Binding-site contacts:
Ligand atom C2 contacts residue ZN1 of chain 1.B at 2.6 Å.
Ligand atom O3 contacts residue HIS295 of chain 1.A at 3.3 Å (h-bond).
Ligand atom C6 contacts residue TYR419 of chain 1.A at 3.0 Å (hydrophobic).
Ligand atom C3 contacts residue TYR35 of chain 1.A at 3.5 Å (hydrophobic).
Ligand atom O2 contacts residue HIS295 of chain 1.A at 3.1 Å (h-bond).
Ligand atom O2 contacts residue TYR35 of chain 1.A at 2.9 Å (h-bond).
Ligand atom O3 contacts residue ZN1 of chain 1.B at 2.1 Å.
Ligand atom O6 contacts residue SER119 of chain 1.A at 3.8 Å.
Ligand atom C6 contacts residue SER119 of chain 1.A at 3.8 Å.
Ligand atom O3 contacts residue TYR35 of chain 1.A at 3.7 Å.
Ligand atom C3 contacts residue HIS155 of chain 1.A at 3.2 Å.
Ligand atom O6 contacts residue TYR116 of chain 1.A at 3.0 Å (h-bond).
Ligand atom O3 contacts residue HIS337 of chain 1.A at 3.9 Å.
Ligand atom C4 contacts residue TYR116 of chain 1.A at 3.8 Å (hydrophobic).
Ligand atom C4 contacts residue ZN1 of chain 1.B at 4.1 Å.
Ligand atom C1 contacts residue ZN1 of chain 1.B at 3.9 Å.
Ligand atom O2 contacts residue TYR414 of chain 1.A at 2.9 Å (h-bond).
Ligand atom C2 contacts residue HIS295 of chain 1.A at 3.7 Å.
Ligand atom C5 contacts residue TYR116 of chain 1.A at 3.8 Å (hydrophobic).
Ligand atom C2 contacts residue TYR414 of chain 1.A at 3.3 Å (hydrophobic).
Ligand atom O6 contacts residue MET120 of chain 1.A at 3.0 Å.
Ligand atom C4 contacts residue HIS155 of chain 1.A at 3.5 Å.
Ligand atom C6 contacts residue MET120 of chain 1.A at 3.9 Å (hydrophobic).
Ligand atom O3 contacts residue PHE294 of chain 1.A at 3.7 Å.
Ligand atom O5 contacts residue TYR419 of chain 1.A at 3.4 Å.
Ligand atom O2 contacts residue HIS215 of chain 1.A at 3.9 Å.
Ligand atom C3 contacts residue HIS215 of chain 1.A at 4.0 Å.
Ligand atom C3 contacts residue HIS295 of chain 1.A at 3.8 Å.
Ligand atom C3 contacts residue ZN1 of chain 1.B at 2.7 Å.
Ligand atom C2 contacts residue HIS337 of chain 1.A at 3.7 Å.
Ligand atom O3 contacts residue HIS155 of chain 1.A at 2.7 Å (h-bond).
Ligand atom O3 contacts residue HIS215 of chain 1.A at 2.8 Å (h-bond).
Ligand atom C1 contacts residue TYR35 of chain 1.A at 3.3 Å (hydrophobic).
Ligand atom C2 contacts residue TYR35 of chain 1.A at 3.0 Å (hydrophobic).
Ligand atom O2 contacts residue ZN1 of chain 1.B at 1.8 Å.
Ligand atom C5 contacts residue TYR419 of chain 1.A at 3.9 Å (hydrophobic).
Ligand atom C1 contacts residue TYR414 of chain 1.A at 3.1 Å (hydrophobic).
Ligand atom O6 contacts residue TYR419 of chain 1.A at 2.4 Å (h-bond).
Ligand atom O2 contacts residue HIS337 of chain 1.A at 2.5 Å (h-bond).
Ligand atom C6 contacts residue TYR116 of chain 1.A at 3.2 Å (hydrophobic).

Sequence of chain 1.A:
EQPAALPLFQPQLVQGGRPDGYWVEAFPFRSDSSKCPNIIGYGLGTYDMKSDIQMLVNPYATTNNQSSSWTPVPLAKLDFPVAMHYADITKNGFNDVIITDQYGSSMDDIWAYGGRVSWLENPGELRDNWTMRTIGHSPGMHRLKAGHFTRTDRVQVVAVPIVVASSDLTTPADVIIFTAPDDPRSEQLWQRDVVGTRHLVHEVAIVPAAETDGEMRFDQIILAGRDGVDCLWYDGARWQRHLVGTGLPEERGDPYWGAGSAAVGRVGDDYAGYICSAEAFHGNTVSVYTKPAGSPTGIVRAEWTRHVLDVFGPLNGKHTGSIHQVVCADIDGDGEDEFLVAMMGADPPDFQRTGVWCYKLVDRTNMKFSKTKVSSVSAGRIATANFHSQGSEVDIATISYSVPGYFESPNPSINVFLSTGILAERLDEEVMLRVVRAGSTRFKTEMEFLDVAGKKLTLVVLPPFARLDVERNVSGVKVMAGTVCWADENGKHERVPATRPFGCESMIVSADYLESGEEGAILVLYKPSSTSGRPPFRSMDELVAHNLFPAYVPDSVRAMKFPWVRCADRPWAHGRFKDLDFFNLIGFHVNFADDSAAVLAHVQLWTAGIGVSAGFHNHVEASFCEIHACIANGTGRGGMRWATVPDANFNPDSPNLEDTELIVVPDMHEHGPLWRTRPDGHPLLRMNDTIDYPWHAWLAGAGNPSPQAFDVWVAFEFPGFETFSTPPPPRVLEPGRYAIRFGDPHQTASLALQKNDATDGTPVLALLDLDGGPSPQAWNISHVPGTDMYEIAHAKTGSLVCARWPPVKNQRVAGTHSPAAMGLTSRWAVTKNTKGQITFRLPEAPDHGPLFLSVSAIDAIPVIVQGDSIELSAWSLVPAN

This small molecule binds to this protein.
Small molecule (SMILES): O=C1CO[C@H](CO)C=C1O